Binding-site contacts:
Ligand atom O5 contacts residue ASN657 of chain 1.C at 4.1 Å.
Ligand atom C2 contacts residue ASN657 of chain 1.C at 3.6 Å.
Ligand atom C5 contacts residue ASN657 of chain 1.C at 3.5 Å.
Ligand atom O6 contacts residue ASN657 of chain 1.C at 3.8 Å.
Ligand atom C3 contacts residue ASN657 of chain 1.C at 3.3 Å.
Ligand atom C4 contacts residue ASN657 of chain 1.C at 3.7 Å.
Ligand atom C6 contacts residue ASN657 of chain 1.C at 4.3 Å.
Ligand atom C1 contacts residue ASN657 of chain 1.C at 3.5 Å.
Ligand atom C8 contacts residue ASN657 of chain 1.C at 4.0 Å.
Ligand atom C7 contacts residue ASN657 of chain 1.C at 4.1 Å.
Ligand atom O4 contacts residue ASN657 of chain 1.C at 3.5 Å (h-bond).
Ligand atom O3 contacts residue ASN657 of chain 1.C at 4.2 Å.
Ligand atom N2 contacts residue ASN657 of chain 1.C at 3.2 Å (h-bond).

Sequence of chain 1.C:
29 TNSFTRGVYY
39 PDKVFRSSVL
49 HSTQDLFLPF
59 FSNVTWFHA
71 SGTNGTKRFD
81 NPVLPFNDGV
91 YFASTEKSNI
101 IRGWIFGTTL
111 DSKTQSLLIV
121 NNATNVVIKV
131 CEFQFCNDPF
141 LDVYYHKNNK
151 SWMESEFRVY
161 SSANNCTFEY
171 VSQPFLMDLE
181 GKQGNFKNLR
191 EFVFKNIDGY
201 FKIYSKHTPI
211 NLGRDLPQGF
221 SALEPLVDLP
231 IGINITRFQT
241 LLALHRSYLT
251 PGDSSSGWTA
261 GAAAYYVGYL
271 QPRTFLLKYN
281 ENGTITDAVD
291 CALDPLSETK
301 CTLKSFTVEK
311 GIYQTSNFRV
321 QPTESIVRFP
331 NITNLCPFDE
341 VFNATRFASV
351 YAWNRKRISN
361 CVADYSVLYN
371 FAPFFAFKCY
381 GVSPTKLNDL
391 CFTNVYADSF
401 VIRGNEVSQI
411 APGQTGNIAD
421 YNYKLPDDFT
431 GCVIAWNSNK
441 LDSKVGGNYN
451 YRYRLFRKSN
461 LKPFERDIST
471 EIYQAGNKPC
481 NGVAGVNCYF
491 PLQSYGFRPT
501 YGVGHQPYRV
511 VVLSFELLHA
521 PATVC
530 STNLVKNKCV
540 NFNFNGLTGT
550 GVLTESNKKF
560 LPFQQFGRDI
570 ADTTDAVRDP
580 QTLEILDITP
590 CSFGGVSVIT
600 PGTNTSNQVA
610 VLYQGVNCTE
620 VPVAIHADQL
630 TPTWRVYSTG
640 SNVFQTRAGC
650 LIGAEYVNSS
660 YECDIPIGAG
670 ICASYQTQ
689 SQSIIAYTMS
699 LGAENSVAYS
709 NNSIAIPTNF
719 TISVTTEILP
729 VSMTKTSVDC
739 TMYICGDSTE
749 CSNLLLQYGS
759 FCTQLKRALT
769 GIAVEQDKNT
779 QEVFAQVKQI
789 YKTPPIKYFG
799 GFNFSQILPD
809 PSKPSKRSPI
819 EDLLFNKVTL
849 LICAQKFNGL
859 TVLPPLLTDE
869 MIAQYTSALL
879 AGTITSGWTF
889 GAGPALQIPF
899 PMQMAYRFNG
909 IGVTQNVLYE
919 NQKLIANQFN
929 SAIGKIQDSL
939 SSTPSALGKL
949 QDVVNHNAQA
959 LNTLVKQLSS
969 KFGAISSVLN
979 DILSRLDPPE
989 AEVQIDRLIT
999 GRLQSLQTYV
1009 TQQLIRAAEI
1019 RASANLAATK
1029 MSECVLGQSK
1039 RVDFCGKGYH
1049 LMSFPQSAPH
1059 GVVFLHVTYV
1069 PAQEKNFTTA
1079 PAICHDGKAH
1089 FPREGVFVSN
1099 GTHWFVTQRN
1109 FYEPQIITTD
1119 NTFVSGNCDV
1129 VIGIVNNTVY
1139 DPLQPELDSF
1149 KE

This small molecule binds to this protein.
Small molecule (SMILES): CC(=O)N[C@@H]1[C@@H](O)[C@H](O)[C@@H](CO)O[C@H]1O